A small-molecule ligand and the protein it binds are described below.
Small molecule (SMILES): CC(=O)N[C@@H](CCC(N)=O)C(=O)N[C@@H](CC1CCCCC1)C(=O)N[C@@H](CC(=O)O)C(=O)N[C@@H](CC(C)C)C(=O)N[C@@H](Cc1ccc(Cl)c(Cl)c1)C(=O)O

Binding-site contacts:
Ligand atom CD2 contacts residue VAL249 of chain 1.B at 3.7 Å (hydrophobic).
Ligand atom CD2 contacts residue PRO365 of chain 1.B at 3.5 Å (hydrophobic).
Ligand atom O contacts residue HIS177 of chain 1.B at 3.5 Å.
Ligand atom CA contacts residue PRO365 of chain 1.B at 3.6 Å (hydrophobic).
Ligand atom NE2 contacts residue TYR325 of chain 1.B at 3.5 Å.
Ligand atom CZ contacts residue PRO244 of chain 1.B at 3.6 Å (hydrophobic).
Ligand atom CB contacts residue GLY176 of chain 1.B at 3.4 Å.
Ligand atom O contacts residue MET364 of chain 1.B at 3.3 Å.
Ligand atom CA contacts residue MET364 of chain 1.B at 3.5 Å (hydrophobic).
Ligand atom CD2 contacts residue VAL362 of chain 1.B at 3.6 Å (hydrophobic).
Ligand atom CD1 contacts residue THR174 of chain 1.B at 3.3 Å.
Ligand atom O contacts residue VAL249 of chain 1.B at 3.0 Å.
Ligand atom CE1 contacts residue ARG367 of chain 1.B at 3.5 Å.
Ligand atom C contacts residue MET364 of chain 1.B at 3.5 Å (hydrophobic).
Ligand atom CZ contacts residue VAL249 of chain 1.B at 3.5 Å (hydrophobic).
Ligand atom CD2 contacts residue MET364 of chain 1.B at 3.5 Å (hydrophobic).
Ligand atom O contacts residue ARG367 of chain 1.B at 2.6 Å (salt-bridge).
Ligand atom CLE1 contacts residue THR174 of chain 1.B at 3.3 Å.
Ligand atom NE2 contacts residue MET366 of chain 1.B at 3.4 Å.
Ligand atom CE2 contacts residue ASP245 of chain 1.B at 3.5 Å.
Ligand atom CG contacts residue HIS177 of chain 1.B at 3.6 Å.
Ligand atom N contacts residue PRO365 of chain 1.B at 3.0 Å (h-bond).
Ligand atom N contacts residue GLY176 of chain 1.B at 2.8 Å (h-bond).
Ligand atom CG contacts residue PRO365 of chain 1.B at 3.3 Å (hydrophobic).
Ligand atom CE2 contacts residue VAL249 of chain 1.B at 3.4 Å (hydrophobic).
Ligand atom CA contacts residue GLY176 of chain 1.B at 3.6 Å.
Ligand atom N contacts residue MET364 of chain 1.B at 3.4 Å.
Ligand atom CD1 contacts residue HIS177 of chain 1.B at 3.6 Å.
Ligand atom CB contacts residue PRO365 of chain 1.B at 3.3 Å (hydrophobic).
Ligand atom O contacts residue MET364 of chain 1.B at 3.3 Å.
Ligand atom C contacts residue VAL249 of chain 1.B at 3.6 Å (hydrophobic).
Ligand atom CLZ contacts residue LEU179 of chain 1.B at 3.2 Å.
Ligand atom C contacts residue GLY176 of chain 1.B at 3.7 Å.
Ligand atom CB contacts residue MET364 of chain 1.B at 3.7 Å (hydrophobic).
Ligand atom OE1 contacts residue MET364 of chain 1.B at 2.9 Å (h-bond).
Ligand atom OD2 contacts residue HIS177 of chain 1.B at 3.3 Å (h-bond).
Ligand atom O contacts residue MET366 of chain 1.B at 3.2 Å.
Ligand atom CD1 contacts residue ARG178 of chain 1.B at 3.6 Å.
Ligand atom OE1 contacts residue PRO365 of chain 1.B at 3.4 Å (h-bond).
Ligand atom C contacts residue ARG367 of chain 1.B at 3.5 Å.

Sequence of chain 1.B:
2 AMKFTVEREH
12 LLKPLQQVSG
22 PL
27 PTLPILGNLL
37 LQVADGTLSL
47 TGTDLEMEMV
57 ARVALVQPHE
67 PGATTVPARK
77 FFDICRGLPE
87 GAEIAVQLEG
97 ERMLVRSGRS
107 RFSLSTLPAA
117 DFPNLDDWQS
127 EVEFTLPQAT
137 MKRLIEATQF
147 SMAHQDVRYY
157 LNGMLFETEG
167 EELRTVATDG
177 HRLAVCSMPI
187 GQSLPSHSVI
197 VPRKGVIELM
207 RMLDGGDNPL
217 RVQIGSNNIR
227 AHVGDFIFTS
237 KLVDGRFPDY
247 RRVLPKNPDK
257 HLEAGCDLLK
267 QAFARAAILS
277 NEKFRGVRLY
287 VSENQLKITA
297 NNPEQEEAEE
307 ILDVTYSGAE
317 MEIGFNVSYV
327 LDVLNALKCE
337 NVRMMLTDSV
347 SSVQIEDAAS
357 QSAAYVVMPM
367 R